This small molecule binds to this protein.
Small molecule (SMILES): CC(C)CCC[C@@H](C)[C@H]1CC[C@H]2[C@@H]3CC=C4C[C@@H](OC(=O)CCC(=O)O)CC[C@]4(C)[C@H]3CC[C@]12C

Binding-site contacts:
Ligand atom CAN contacts residue GLY37 of chain 1.B at 3.8 Å.
Ligand atom CAK contacts residue LEU281 of chain 1.H at 3.8 Å (hydrophobic).
Ligand atom OAW contacts residue GLY274 of chain 1.H at 3.8 Å.
Ligand atom CBD contacts residue TYR33 of chain 1.B at 3.8 Å (hydrophobic).
Ligand atom CAK contacts residue TYR33 of chain 1.B at 3.6 Å (hydrophobic).
Ligand atom CAX contacts residue ASN111 of chain 1.E at 4.0 Å.
Ligand atom CAB contacts residue PHE40 of chain 1.B at 3.6 Å (hydrophobic).
Ligand atom CAK contacts residue ALA278 of chain 1.H at 3.9 Å (hydrophobic).
Ligand atom CAA contacts residue VAL124 of chain 1.E at 4.0 Å (hydrophobic).
Ligand atom CAJ contacts residue LEU285 of chain 1.H at 3.6 Å (hydrophobic).
Ligand atom CAV contacts residue GLY274 of chain 1.H at 4.0 Å.
Ligand atom CAV contacts residue SER277 of chain 1.H at 3.1 Å.
Ligand atom OAH contacts residue ASN111 of chain 1.E at 4.0 Å.
Ligand atom CAV contacts residue LYS30 of chain 1.B at 3.9 Å.
Ligand atom CAE contacts residue TYR33 of chain 1.B at 3.2 Å (hydrophobic).
Ligand atom CAB contacts residue LEU285 of chain 1.H at 3.9 Å (hydrophobic).
Ligand atom CAI contacts residue SER277 of chain 1.H at 3.8 Å.
Ligand atom CAM contacts residue THR114 of chain 1.E at 3.5 Å.
Ligand atom OAF contacts residue ASN111 of chain 1.E at 3.7 Å.
Ligand atom CAZ contacts residue TYR33 of chain 1.B at 4.0 Å (hydrophobic).
Ligand atom CAR contacts residue LYS30 of chain 1.B at 3.6 Å.
Ligand atom CAS contacts residue GLY117 of chain 1.E at 4.1 Å.
Ligand atom CAL contacts residue GLN273 of chain 1.H at 3.8 Å.
Ligand atom CAI contacts residue TYR33 of chain 1.B at 3.5 Å (hydrophobic).
Ligand atom CAE contacts residue LEU34 of chain 1.B at 3.8 Å (hydrophobic).
Ligand atom CBF contacts residue LEU281 of chain 1.H at 4.2 Å (hydrophobic).
Ligand atom CBC contacts residue SER277 of chain 1.H at 3.4 Å.
Ligand atom CAB contacts residue LEU261 of chain 1.G at 4.0 Å (hydrophobic).
Ligand atom OAG contacts residue LYS30 of chain 1.B at 3.1 Å (salt-bridge).
Ligand atom CAZ contacts residue SER277 of chain 1.H at 3.9 Å.
Ligand atom CAI contacts residue ALA278 of chain 1.H at 3.9 Å (hydrophobic).
Ligand atom CBA contacts residue PHE40 of chain 1.B at 3.6 Å (hydrophobic).
Ligand atom OAW contacts residue LYS30 of chain 1.B at 3.9 Å.
Ligand atom CAO contacts residue ALA121 of chain 1.E at 3.8 Å (hydrophobic).
Ligand atom CAL contacts residue THR114 of chain 1.E at 4.1 Å.
Ligand atom CAD contacts residue LYS30 of chain 1.B at 3.7 Å.
Ligand atom CAA contacts residue PHE40 of chain 1.B at 3.7 Å (hydrophobic).
Ligand atom OAW contacts residue SER277 of chain 1.H at 3.7 Å.
Ligand atom CAY contacts residue LYS30 of chain 1.B at 4.1 Å.
Ligand atom CAQ contacts residue TYR33 of chain 1.B at 3.9 Å (hydrophobic).

Sequence of chain 1.G:
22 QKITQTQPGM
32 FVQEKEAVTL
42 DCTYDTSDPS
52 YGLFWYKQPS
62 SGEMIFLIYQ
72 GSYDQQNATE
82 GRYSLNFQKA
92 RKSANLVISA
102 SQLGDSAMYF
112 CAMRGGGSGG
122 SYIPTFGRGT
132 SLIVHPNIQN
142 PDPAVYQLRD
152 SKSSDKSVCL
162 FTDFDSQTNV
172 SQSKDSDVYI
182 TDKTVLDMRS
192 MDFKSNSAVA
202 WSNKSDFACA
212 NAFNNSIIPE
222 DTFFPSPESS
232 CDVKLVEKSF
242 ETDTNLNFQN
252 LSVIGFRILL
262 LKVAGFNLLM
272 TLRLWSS

Sequence of chain 1.H:
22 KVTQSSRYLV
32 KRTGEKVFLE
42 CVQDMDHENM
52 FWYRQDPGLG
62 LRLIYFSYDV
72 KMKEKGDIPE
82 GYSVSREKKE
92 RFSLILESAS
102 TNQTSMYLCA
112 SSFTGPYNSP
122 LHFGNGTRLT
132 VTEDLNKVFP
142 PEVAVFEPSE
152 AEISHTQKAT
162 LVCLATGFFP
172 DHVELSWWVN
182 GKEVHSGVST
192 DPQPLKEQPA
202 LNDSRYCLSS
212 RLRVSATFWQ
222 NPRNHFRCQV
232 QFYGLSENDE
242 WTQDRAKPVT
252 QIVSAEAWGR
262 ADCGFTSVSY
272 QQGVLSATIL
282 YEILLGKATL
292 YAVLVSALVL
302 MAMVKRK

Sequence of chain 1.E:
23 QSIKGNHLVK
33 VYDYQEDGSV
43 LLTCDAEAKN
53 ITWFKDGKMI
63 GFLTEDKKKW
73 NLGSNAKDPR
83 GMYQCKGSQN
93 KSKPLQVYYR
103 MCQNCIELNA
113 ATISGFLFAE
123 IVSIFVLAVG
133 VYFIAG

Sequence of chain 1.B:
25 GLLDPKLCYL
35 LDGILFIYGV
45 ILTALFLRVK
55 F